Binding-site contacts:
Ligand atom O6 contacts residue ASN471 of chain 1.C at 3.7 Å.
Ligand atom C6 contacts residue ASN471 of chain 1.C at 3.4 Å.
Ligand atom O5 contacts residue ASN471 of chain 1.C at 2.3 Å (h-bond).
Ligand atom C1 contacts residue ASN471 of chain 1.C at 1.4 Å.
Ligand atom C7 contacts residue ASN471 of chain 1.C at 3.3 Å.
Ligand atom O7 contacts residue ASN471 of chain 1.C at 2.9 Å (h-bond).
Ligand atom C2 contacts residue ASN471 of chain 1.C at 2.5 Å.
Ligand atom N2 contacts residue ASN471 of chain 1.C at 3.1 Å (h-bond).
Ligand atom C3 contacts residue ASN471 of chain 1.C at 3.8 Å.
Ligand atom C5 contacts residue ASN471 of chain 1.C at 3.3 Å.
Ligand atom O7 contacts residue MET470 of chain 1.C at 4.0 Å.
Ligand atom C4 contacts residue ASN471 of chain 1.C at 4.0 Å.

A small-molecule ligand and the protein it binds are described below.
Small molecule (SMILES): CC(=O)N[C@H]1[C@H](O[C@H]2[C@H](O)[C@@H](NC(C)=O)CO[C@@H]2CO)O[C@H](CO)[C@@H](O)[C@@H]1O

Sequence of chain 1.C:
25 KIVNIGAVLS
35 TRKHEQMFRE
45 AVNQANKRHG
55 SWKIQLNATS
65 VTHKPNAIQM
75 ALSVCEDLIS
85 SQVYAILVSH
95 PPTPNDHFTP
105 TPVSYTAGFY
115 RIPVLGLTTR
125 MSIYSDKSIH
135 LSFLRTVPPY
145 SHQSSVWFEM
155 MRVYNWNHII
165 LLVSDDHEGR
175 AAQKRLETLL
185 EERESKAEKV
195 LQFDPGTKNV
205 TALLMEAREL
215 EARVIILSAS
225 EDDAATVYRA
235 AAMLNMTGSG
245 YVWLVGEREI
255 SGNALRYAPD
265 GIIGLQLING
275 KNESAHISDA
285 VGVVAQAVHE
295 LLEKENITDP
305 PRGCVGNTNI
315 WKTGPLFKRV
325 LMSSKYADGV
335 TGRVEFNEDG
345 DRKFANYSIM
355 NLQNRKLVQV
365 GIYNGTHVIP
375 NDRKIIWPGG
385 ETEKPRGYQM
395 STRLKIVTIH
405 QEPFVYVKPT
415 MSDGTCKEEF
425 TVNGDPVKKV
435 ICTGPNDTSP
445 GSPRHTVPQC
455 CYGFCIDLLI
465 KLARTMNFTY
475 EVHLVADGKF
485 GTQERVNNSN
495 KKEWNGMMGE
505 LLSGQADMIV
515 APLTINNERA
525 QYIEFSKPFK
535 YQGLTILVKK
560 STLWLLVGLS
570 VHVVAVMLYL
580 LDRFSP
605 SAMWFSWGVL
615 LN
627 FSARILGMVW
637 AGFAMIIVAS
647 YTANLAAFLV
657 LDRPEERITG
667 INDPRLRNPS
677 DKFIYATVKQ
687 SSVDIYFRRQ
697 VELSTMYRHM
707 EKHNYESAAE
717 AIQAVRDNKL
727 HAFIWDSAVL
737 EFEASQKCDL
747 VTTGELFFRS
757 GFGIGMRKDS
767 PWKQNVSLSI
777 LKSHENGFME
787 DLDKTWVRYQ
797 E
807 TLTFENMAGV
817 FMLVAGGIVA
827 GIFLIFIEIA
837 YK